Sequence of chain 2.A:
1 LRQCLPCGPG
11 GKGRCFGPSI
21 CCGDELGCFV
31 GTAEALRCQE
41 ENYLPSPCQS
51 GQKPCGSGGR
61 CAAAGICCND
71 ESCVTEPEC

The small molecule below binds the protein below.
Small molecule (SMILES): NC(=O)CC[C@@H]1NC(=O)[C@H](Cc2ccccc2)NC(=O)[C@H](Cc2ccc(O)cc2)NC(=O)[C@@H](N)CSSC[C@@H](C=O)NC(=O)[C@H](CC(N)=O)NC1=O

Binding-site contacts:
Ligand atom CE2 contacts residue GLY17 of chain 2.A at 3.6 Å.
Ligand atom CE1 contacts residue PRO18 of chain 2.A at 3.1 Å (hydrophobic).
Ligand atom CB contacts residue CYS48 of chain 2.A at 3.6 Å (hydrophobic).
Ligand atom CE1 contacts residue GLU41 of chain 2.A at 3.5 Å.
Ligand atom N contacts residue SER46 of chain 2.A at 3.0 Å (h-bond).
Ligand atom SG contacts residue PRO45 of chain 2.A at 3.2 Å (h-bond).
Ligand atom CB contacts residue GLU41 of chain 2.A at 3.7 Å.
Ligand atom CZ contacts residue PRO18 of chain 2.A at 3.6 Å (hydrophobic).
Ligand atom O contacts residue PRO47 of chain 2.A at 3.4 Å.
Ligand atom CE2 contacts residue PHE16 of chain 2.A at 3.8 Å (hydrophobic).
Ligand atom SG contacts residue LEU44 of chain 2.A at 3.5 Å (h-bond).
Ligand atom O contacts residue CYS48 of chain 2.A at 3.0 Å (h-bond).
Ligand atom CA contacts residue CYS48 of chain 2.A at 3.9 Å (hydrophobic).
Ligand atom C contacts residue GLU41 of chain 2.A at 3.8 Å.
Ligand atom OH contacts residue CYS15 of chain 2.A at 3.2 Å.
Ligand atom OH contacts residue CYS38 of chain 2.A at 2.7 Å (h-bond).
Ligand atom SG contacts residue SER46 of chain 2.A at 3.8 Å.
Ligand atom CE1 contacts residue CYS38 of chain 2.A at 3.5 Å (hydrophobic).
Ligand atom CE2 contacts residue CYS4 of chain 2.A at 3.6 Å (hydrophobic).
Ligand atom OH contacts residue GLU41 of chain 2.A at 3.5 Å.
Ligand atom CB contacts residue LEU44 of chain 2.A at 3.3 Å (hydrophobic).
Ligand atom CB contacts residue ASP70 of chain 2.A at 3.5 Å.
Ligand atom OH contacts residue PRO18 of chain 2.A at 3.9 Å.
Ligand atom CD2 contacts residue CYS4 of chain 2.A at 3.7 Å (hydrophobic).
Ligand atom CZ contacts residue CYS38 of chain 2.A at 3.5 Å (hydrophobic).
Ligand atom OH contacts residue GLY17 of chain 2.A at 3.0 Å (h-bond).
Ligand atom N contacts residue GLU41 of chain 2.A at 2.8 Å (salt-bridge).
Ligand atom CD2 contacts residue PHE16 of chain 2.A at 3.8 Å (hydrophobic).
Ligand atom SG contacts residue PRO47 of chain 2.A at 3.6 Å.
Ligand atom CD1 contacts residue PRO18 of chain 2.A at 3.6 Å (hydrophobic).
Ligand atom CZ contacts residue GLU41 of chain 2.A at 3.4 Å.
Ligand atom CE1 contacts residue ASN42 of chain 2.A at 3.7 Å.
Ligand atom N contacts residue CYS48 of chain 2.A at 3.2 Å (h-bond).
Ligand atom CE1 contacts residue GLY17 of chain 2.A at 3.3 Å.
Ligand atom CA contacts residue LEU44 of chain 2.A at 3.5 Å (hydrophobic).
Ligand atom O contacts residue SER46 of chain 2.A at 3.6 Å.
Ligand atom N contacts residue LEU44 of chain 2.A at 2.7 Å (h-bond).
Ligand atom CA contacts residue GLU41 of chain 2.A at 2.9 Å.
Ligand atom CD1 contacts residue ASN42 of chain 2.A at 3.5 Å.
Ligand atom CZ contacts residue GLY17 of chain 2.A at 3.2 Å.